Sequence of chain 48.A:
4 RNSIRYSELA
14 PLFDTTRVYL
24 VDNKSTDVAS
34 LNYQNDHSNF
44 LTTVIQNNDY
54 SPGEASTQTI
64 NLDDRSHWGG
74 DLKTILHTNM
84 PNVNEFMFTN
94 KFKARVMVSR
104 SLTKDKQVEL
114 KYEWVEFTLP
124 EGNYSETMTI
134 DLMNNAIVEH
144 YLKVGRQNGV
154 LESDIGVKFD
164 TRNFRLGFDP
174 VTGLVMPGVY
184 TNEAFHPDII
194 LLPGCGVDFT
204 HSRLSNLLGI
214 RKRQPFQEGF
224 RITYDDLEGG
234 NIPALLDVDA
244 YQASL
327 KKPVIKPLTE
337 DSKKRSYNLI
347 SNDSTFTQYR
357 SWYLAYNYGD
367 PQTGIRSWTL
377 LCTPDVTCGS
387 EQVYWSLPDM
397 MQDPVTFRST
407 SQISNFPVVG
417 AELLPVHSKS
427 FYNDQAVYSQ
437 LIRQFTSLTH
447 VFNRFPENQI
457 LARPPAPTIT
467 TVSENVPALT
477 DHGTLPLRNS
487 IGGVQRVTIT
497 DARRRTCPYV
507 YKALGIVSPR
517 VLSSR

The small molecule below binds the protein below.
Small molecule (SMILES): CCCCCCCCCCCC[N+](C)(C)CCCS(=O)(=O)O

Binding-site contacts:
Ligand atom O3S contacts residue GLY222 of chain 48.A at 2.9 Å (h-bond).
Ligand atom O3S contacts residue ARG224 of chain 48.A at 2.9 Å (salt-bridge).
Ligand atom S1 contacts residue LYS215 of chain 48.A at 4.1 Å.
Ligand atom O2S contacts residue GLY222 of chain 48.A at 3.3 Å (h-bond).
Ligand atom C1 contacts residue TRP374 of chain 48.A at 3.6 Å (hydrophobic).
Ligand atom C8 contacts residue C151 of chain 48.D at 3.7 Å.
Ligand atom S1 contacts residue GLY222 of chain 48.A at 3.0 Å (h-bond).
Ligand atom C10 contacts residue C151 of chain 48.D at 3.4 Å.
Ligand atom C5 contacts residue C151 of chain 48.D at 4.0 Å.
Ligand atom C6 contacts residue C151 of chain 48.D at 4.2 Å.
Ligand atom C16 contacts residue ASP229 of chain 48.A at 4.3 Å.
Ligand atom S1 contacts residue ARG224 of chain 48.A at 4.3 Å.
Ligand atom C12 contacts residue C151 of chain 48.D at 3.4 Å.
Ligand atom C11 contacts residue C151 of chain 48.D at 3.5 Å.
Ligand atom C7 contacts residue C151 of chain 48.D at 3.4 Å.
Ligand atom O3S contacts residue TRP374 of chain 48.A at 3.3 Å.
Ligand atom O2S contacts residue ARG224 of chain 48.A at 4.5 Å.
Ligand atom O3S contacts residue PHE223 of chain 48.A at 3.9 Å.
Ligand atom S1 contacts residue TRP374 of chain 48.A at 4.0 Å.
Ligand atom O1S contacts residue GLY222 of chain 48.A at 2.3 Å (h-bond).
Ligand atom C2 contacts residue TRP374 of chain 48.A at 4.1 Å (hydrophobic).
Ligand atom O1S contacts residue LYS215 of chain 48.A at 2.7 Å (salt-bridge).
Ligand atom O1S contacts residue TRP374 of chain 48.A at 4.3 Å.
Ligand atom O1S contacts residue PHE223 of chain 48.A at 4.5 Å.
Ligand atom C9 contacts residue C151 of chain 48.D at 3.4 Å.
Ligand atom C13 contacts residue C151 of chain 48.D at 4.5 Å.
Ligand atom C3 contacts residue TRP374 of chain 48.A at 4.3 Å (hydrophobic).